Sequence of chain 1.A:
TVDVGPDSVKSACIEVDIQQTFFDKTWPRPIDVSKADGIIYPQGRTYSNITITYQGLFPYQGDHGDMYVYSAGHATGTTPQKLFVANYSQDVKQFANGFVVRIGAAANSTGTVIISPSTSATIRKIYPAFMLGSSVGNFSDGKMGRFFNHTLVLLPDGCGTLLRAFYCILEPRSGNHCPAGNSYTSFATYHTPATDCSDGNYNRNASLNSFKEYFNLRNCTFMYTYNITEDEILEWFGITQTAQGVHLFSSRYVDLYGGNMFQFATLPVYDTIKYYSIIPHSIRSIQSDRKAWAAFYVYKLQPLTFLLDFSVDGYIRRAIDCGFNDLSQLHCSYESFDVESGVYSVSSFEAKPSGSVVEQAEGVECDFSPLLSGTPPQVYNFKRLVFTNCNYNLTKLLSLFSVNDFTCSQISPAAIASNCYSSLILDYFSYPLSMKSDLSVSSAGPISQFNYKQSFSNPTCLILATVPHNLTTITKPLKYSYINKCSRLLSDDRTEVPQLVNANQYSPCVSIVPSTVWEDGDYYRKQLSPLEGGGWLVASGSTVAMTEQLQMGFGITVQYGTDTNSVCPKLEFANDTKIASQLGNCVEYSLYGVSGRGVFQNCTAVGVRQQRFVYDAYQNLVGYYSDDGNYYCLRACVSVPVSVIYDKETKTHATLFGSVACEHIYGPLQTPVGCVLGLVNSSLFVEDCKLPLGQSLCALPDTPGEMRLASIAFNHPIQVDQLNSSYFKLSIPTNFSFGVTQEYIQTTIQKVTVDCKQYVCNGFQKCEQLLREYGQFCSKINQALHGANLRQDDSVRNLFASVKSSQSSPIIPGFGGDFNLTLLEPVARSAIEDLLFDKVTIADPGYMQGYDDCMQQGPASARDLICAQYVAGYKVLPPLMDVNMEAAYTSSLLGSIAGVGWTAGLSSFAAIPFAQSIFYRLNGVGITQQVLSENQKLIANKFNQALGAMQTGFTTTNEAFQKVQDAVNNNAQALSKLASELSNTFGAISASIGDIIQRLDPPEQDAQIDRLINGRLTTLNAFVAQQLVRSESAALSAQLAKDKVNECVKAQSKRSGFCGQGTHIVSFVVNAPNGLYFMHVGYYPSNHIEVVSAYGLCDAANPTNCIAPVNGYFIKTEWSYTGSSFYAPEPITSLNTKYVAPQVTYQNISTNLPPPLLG

A protein and the small-molecule ligand that binds it are described below.
Small molecule (SMILES): CC(=O)N[C@H]1[C@H](O[C@H]2[C@H](O)[C@@H](NC(C)=O)CO[C@@H]2CO)O[C@H](CO)[C@@H](O)[C@@H]1O

Binding-site contacts:
Ligand atom C1 contacts residue ASN258 of chain 1.A at 1.4 Å.
Ligand atom O5 contacts residue ARG235 of chain 1.A at 3.9 Å.
Ligand atom C4 contacts residue ASN258 of chain 1.A at 4.4 Å.
Ligand atom C2 contacts residue ASN258 of chain 1.A at 2.5 Å.
Ligand atom C6 contacts residue ARG235 of chain 1.A at 3.8 Å.
Ligand atom C1 contacts residue ARG235 of chain 1.A at 4.0 Å.
Ligand atom O5 contacts residue ASN258 of chain 1.A at 2.4 Å (h-bond).
Ligand atom O7 contacts residue ASN258 of chain 1.A at 3.8 Å.
Ligand atom C3 contacts residue ASN258 of chain 1.A at 3.8 Å.
Ligand atom C5 contacts residue ARG235 of chain 1.A at 3.9 Å.
Ligand atom C7 contacts residue ASN258 of chain 1.A at 3.5 Å.
Ligand atom C5 contacts residue ASN258 of chain 1.A at 3.7 Å.
Ligand atom N2 contacts residue ASN258 of chain 1.A at 2.9 Å (h-bond).
Ligand atom C8 contacts residue ARG235 of chain 1.A at 3.8 Å.